Sequence of chain 1.D:
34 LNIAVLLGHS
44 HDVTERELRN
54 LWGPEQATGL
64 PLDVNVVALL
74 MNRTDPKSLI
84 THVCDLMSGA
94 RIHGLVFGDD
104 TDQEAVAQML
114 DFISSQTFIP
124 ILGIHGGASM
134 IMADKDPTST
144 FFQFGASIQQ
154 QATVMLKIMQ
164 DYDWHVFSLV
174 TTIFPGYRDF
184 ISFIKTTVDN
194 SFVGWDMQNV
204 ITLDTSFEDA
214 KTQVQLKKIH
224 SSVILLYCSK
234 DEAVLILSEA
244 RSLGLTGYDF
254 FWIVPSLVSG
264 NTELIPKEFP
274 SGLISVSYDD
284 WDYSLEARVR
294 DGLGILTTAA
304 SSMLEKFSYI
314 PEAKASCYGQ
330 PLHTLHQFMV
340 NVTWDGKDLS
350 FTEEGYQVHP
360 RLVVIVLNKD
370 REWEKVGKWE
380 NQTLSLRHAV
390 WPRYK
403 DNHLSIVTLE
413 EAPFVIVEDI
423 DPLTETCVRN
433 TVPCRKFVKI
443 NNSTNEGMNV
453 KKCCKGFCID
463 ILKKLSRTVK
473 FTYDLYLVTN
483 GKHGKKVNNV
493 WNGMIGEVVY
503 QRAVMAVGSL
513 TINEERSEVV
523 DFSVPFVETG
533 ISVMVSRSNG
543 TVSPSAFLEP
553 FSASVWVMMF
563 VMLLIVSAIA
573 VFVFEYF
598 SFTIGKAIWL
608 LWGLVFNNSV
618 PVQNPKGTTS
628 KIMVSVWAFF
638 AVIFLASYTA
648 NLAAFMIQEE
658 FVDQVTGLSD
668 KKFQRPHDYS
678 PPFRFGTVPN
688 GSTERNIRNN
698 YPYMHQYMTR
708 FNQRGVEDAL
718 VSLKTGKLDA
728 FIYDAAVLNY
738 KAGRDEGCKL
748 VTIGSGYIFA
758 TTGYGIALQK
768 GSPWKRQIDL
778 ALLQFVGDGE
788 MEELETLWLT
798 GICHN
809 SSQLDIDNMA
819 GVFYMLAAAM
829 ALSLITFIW

Binding-site contacts:
Ligand atom C1 contacts residue ASN443 of chain 1.D at 1.4 Å.
Ligand atom C5 contacts residue ASN443 of chain 1.D at 3.7 Å.
Ligand atom C4 contacts residue ASN443 of chain 1.D at 4.2 Å.
Ligand atom O5 contacts residue ASN443 of chain 1.D at 2.3 Å (h-bond).
Ligand atom O5 contacts residue ILE442 of chain 1.D at 3.6 Å.
Ligand atom C7 contacts residue ASN443 of chain 1.D at 3.3 Å.
Ligand atom N2 contacts residue ASN443 of chain 1.D at 3.0 Å (h-bond).
Ligand atom O7 contacts residue ASN443 of chain 1.D at 2.9 Å (h-bond).
Ligand atom C8 contacts residue ASN443 of chain 1.D at 4.3 Å.
Ligand atom C2 contacts residue ASN443 of chain 1.D at 2.5 Å.
Ligand atom C1 contacts residue ILE442 of chain 1.D at 3.6 Å (hydrophobic).
Ligand atom C3 contacts residue ASN443 of chain 1.D at 3.8 Å.

This small molecule binds to this protein.
Small molecule (SMILES): CC(=O)N[C@@H]1[C@@H](O)[C@H](O)[C@@H](CO)O[C@H]1O